A protein and the small-molecule ligand that binds it are described below.
Small molecule (SMILES): Cc1cn([C@H]2C[C@H](O[P](=O)(O)OC[C@H]3O[C@@H](n4ccc(N)nc4=O)C[C@@H]3O[P](=O)(O)OC[C@H]3O[C@@H](n4ccc(N)nc4=O)C[C@@H]3O[P](=O)(O)OC[C@H]3O[C@@H](n4ccc(N)nc4=O)C[C@@H]3O[P](=O)(O)OC[C@H]3O[C@@H](n4cc(C)c(=O)[nH]c4=O)C[C@@H]3O)[C@@H](CO[P](=O)(O)O[C@H]3C[C@H](n4ccc(N)nc4=O)O[C@@H]3CO[P](=O)(O)O[C@H]3C[C@H](n4ccc(N)nc4=O)O[C@@H]3CO[P](=O)(O)O[C@H]3C[C@H](n4ccc(N)nc4=O)O[C@@H]3COP(=O)=O)O2)c(=O)[nH]c1=O

Binding-site contacts:
Ligand atom C2' contacts residue ILE18 of chain 1.A at 3.4 Å (hydrophobic).
Ligand atom OP2 contacts residue LYS21 of chain 1.A at 3.4 Å (salt-bridge).
Ligand atom N4 contacts residue ILE38 of chain 1.A at 2.9 Å (h-bond).
Ligand atom O4 contacts residue GLU40 of chain 1.D at 3.0 Å (salt-bridge).
Ligand atom O5' contacts residue LYS20 of chain 1.D at 3.4 Å (salt-bridge).
Ligand atom O4' contacts residue ILE18 of chain 1.D at 3.2 Å.
Ligand atom C1' contacts residue LYS20 of chain 1.A at 3.6 Å.
Ligand atom C6 contacts residue LYS20 of chain 1.A at 3.5 Å.
Ligand atom C2 contacts residue GLY15 of chain 1.A at 3.2 Å.
Ligand atom C2' contacts residue GLY15 of chain 1.D at 3.4 Å.
Ligand atom O2 contacts residue LYS20 of chain 1.D at 2.8 Å (salt-bridge).
Ligand atom N4 contacts residue GLU40 of chain 1.D at 3.4 Å.
Ligand atom C5' contacts residue LYS12 of chain 1.D at 3.5 Å.
Ligand atom N4 contacts residue ARG46 of chain 1.D at 3.2 Å (salt-bridge).
Ligand atom C5' contacts residue LYS21 of chain 1.D at 3.4 Å.
Ligand atom O2 contacts residue ARG29 of chain 1.A at 3.1 Å (salt-bridge).
Ligand atom O2 contacts residue GLY19 of chain 1.D at 3.0 Å.
Ligand atom N3 contacts residue ARG46 of chain 1.D at 3.3 Å (salt-bridge).
Ligand atom O2 contacts residue ARG46 of chain 1.A at 2.7 Å (salt-bridge).
Ligand atom C5 contacts residue ASN37 of chain 1.D at 3.5 Å.
Ligand atom N3 contacts residue SER16 of chain 1.A at 3.5 Å (h-bond).
Ligand atom N1 contacts residue GLY15 of chain 1.A at 3.6 Å (h-bond).
Ligand atom P contacts residue LYS21 of chain 1.A at 3.6 Å.
Ligand atom C2' contacts residue ARG29 of chain 1.A at 3.4 Å.
Ligand atom OP1 contacts residue ILE18 of chain 1.A at 3.4 Å (h-bond).
Ligand atom OP1 contacts residue LYS21 of chain 1.A at 3.0 Å (salt-bridge).
Ligand atom N4 contacts residue ILE38 of chain 1.D at 3.5 Å (h-bond).
Ligand atom OP1 contacts residue LYS12 of chain 1.D at 3.2 Å.
Ligand atom N4 contacts residue SER16 of chain 1.A at 3.3 Å (h-bond).
Ligand atom O2 contacts residue GLY15 of chain 1.A at 3.5 Å.
Ligand atom O4' contacts residue ILE18 of chain 1.A at 3.5 Å.
Ligand atom N4 contacts residue GLY15 of chain 1.A at 3.5 Å.
Ligand atom O2 contacts residue ARG29 of chain 1.D at 2.4 Å (salt-bridge).
Ligand atom N3 contacts residue ARG46 of chain 1.A at 3.4 Å (salt-bridge).
Ligand atom N3 contacts residue GLY15 of chain 1.A at 3.4 Å (h-bond).
Ligand atom N4 contacts residue SER16 of chain 1.D at 3.3 Å (h-bond).
Ligand atom N4 contacts residue GLU40 of chain 1.A at 3.4 Å.
Ligand atom C6 contacts residue GLY15 of chain 1.D at 3.5 Å.
Ligand atom C2 contacts residue ARG46 of chain 1.A at 3.4 Å.
Ligand atom N1 contacts residue GLY15 of chain 1.D at 3.4 Å (h-bond).

Sequence of chain 1.D:
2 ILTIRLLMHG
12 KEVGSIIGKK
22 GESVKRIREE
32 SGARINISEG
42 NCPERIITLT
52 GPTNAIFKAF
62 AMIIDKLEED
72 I

Sequence of chain 1.A:
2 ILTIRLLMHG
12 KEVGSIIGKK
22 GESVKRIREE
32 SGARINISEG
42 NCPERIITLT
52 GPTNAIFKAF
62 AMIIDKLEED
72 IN